Sequence of chain 36.C:
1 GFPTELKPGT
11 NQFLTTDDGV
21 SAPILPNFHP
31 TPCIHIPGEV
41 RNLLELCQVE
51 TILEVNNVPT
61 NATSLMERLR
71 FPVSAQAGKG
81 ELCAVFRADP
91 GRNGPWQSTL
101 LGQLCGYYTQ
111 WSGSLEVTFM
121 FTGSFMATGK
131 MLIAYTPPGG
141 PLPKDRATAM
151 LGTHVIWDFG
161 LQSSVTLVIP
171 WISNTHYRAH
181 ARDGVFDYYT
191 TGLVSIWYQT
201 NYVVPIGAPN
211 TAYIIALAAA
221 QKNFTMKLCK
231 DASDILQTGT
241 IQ

Binding-site contacts:
Ligand atom C8 contacts residue TYR201 of chain 40.A at 3.3 Å (hydrophobic).
Ligand atom C18 contacts residue PHE155 of chain 40.A at 3.9 Å (hydrophobic).
Ligand atom N2 contacts residue TRP203 of chain 40.A at 3.9 Å.
Ligand atom N4 contacts residue TRP203 of chain 40.A at 3.6 Å (h-bond).
Ligand atom C16 contacts residue PHE155 of chain 40.A at 3.9 Å (hydrophobic).
Ligand atom N5 contacts residue PHE233 of chain 40.A at 3.2 Å.
Ligand atom C17 contacts residue PHE155 of chain 40.A at 3.7 Å (hydrophobic).
Ligand atom C16 contacts residue ILE111 of chain 40.A at 3.5 Å (hydrophobic).
Ligand atom C12 contacts residue MET195 of chain 40.A at 3.8 Å (hydrophobic).
Ligand atom N5 contacts residue PHE137 of chain 40.A at 3.5 Å.
Ligand atom O3 contacts residue ASP112 of chain 40.A at 3.6 Å.
Ligand atom C7 contacts residue ASN228 of chain 40.A at 3.8 Å.
Ligand atom C9 contacts residue ILE113 of chain 40.A at 3.7 Å (hydrophobic).
Ligand atom N6 contacts residue PHE155 of chain 40.A at 3.8 Å.
Ligand atom C19 contacts residue VAL192 of chain 40.A at 3.4 Å (hydrophobic).
Ligand atom N1 contacts residue THR114 of chain 40.A at 4.0 Å.
Ligand atom C7 contacts residue TYR201 of chain 40.A at 3.8 Å (hydrophobic).
Ligand atom C19 contacts residue ILE24 of chain 40.C at 3.5 Å (hydrophobic).
Ligand atom N1 contacts residue ASP112 of chain 40.A at 3.9 Å.
Ligand atom C13 contacts residue MET195 of chain 40.A at 3.9 Å (hydrophobic).
Ligand atom C13 contacts residue ILE111 of chain 40.A at 4.0 Å (hydrophobic).
Ligand atom C4 contacts residue TRP203 of chain 40.A at 4.0 Å (hydrophobic).
Ligand atom O2 contacts residue PHE137 of chain 40.A at 4.0 Å.
Ligand atom C14 contacts residue MET195 of chain 40.A at 3.9 Å (hydrophobic).
Ligand atom O2 contacts residue PHE233 of chain 40.A at 3.0 Å.
Ligand atom C16 contacts residue PHE135 of chain 40.A at 3.4 Å (hydrophobic).
Ligand atom C14 contacts residue PHE155 of chain 40.A at 3.9 Å (hydrophobic).
Ligand atom C14 contacts residue PHE135 of chain 40.A at 3.7 Å (hydrophobic).
Ligand atom C17 contacts residue PHE135 of chain 40.A at 3.9 Å (hydrophobic).
Ligand atom C5 contacts residue TRP203 of chain 40.A at 3.8 Å (hydrophobic).
Ligand atom C3 contacts residue ASP112 of chain 40.A at 3.0 Å.
Ligand atom C2 contacts residue ASP112 of chain 40.A at 2.8 Å.
Ligand atom C15 contacts residue VAL192 of chain 40.A at 3.2 Å (hydrophobic).
Ligand atom O3 contacts residue ILE113 of chain 40.A at 3.0 Å (h-bond).
Ligand atom C2 contacts residue THR114 of chain 40.A at 3.6 Å.
Ligand atom O1 contacts residue MET195 of chain 40.A at 3.2 Å.
Ligand atom N6 contacts residue ILE24 of chain 40.C at 3.9 Å.
Ligand atom C15 contacts residue MET195 of chain 40.A at 3.8 Å (hydrophobic).
Ligand atom C22 contacts residue VAL179 of chain 40.A at 3.4 Å (hydrophobic).
Ligand atom C13 contacts residue PHE135 of chain 40.A at 3.4 Å (hydrophobic).

Sequence of chain 40.C:
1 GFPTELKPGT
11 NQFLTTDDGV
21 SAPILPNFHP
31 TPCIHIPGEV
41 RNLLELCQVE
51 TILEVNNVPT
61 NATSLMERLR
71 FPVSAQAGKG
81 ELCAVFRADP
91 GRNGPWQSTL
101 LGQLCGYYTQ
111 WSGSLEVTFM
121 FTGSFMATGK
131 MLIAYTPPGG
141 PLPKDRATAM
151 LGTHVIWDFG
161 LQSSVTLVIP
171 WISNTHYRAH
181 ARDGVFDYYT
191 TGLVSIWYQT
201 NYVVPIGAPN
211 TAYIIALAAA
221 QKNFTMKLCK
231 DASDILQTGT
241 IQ

Sequence of chain 40.A:
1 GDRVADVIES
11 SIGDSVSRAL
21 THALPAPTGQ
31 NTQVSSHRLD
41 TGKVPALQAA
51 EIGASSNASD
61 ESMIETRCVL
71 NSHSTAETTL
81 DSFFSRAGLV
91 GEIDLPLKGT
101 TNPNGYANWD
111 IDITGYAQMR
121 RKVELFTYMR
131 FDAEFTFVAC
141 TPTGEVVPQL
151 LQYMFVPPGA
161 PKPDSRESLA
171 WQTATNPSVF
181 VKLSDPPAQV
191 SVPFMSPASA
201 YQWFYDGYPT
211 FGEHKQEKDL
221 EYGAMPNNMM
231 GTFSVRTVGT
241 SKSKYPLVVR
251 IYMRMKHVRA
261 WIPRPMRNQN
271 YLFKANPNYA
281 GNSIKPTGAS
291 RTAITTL

A protein and the small-molecule ligand that binds it are described below.
Small molecule (SMILES): Cc1nc(-c2ccc(OCCCCCN3CCN(c4ccnc(N)c4)C3=O)cc2)no1